Sequence of chain 1.K:
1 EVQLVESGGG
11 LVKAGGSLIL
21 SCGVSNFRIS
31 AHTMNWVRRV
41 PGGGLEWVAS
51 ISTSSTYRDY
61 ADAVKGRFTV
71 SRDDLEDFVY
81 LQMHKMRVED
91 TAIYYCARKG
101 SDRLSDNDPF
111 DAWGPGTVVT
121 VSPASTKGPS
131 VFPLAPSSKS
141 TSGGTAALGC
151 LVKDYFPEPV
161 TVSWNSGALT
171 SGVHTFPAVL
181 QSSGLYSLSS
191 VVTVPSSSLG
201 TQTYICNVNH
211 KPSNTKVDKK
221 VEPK

Sequence of chain 1.J:
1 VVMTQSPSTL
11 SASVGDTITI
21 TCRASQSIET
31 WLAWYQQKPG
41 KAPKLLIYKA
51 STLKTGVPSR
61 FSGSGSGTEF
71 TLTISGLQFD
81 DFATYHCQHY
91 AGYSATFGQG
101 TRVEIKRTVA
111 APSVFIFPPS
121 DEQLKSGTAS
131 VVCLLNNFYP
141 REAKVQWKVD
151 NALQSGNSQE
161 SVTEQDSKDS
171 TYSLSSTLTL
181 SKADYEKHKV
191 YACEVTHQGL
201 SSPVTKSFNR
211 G

Binding-site contacts:
Ligand atom O contacts residue TRP31 of chain 1.J at 3.8 Å.
Ligand atom CE contacts residue SER27 of chain 1.J at 3.9 Å.
Ligand atom CE contacts residue HIS89 of chain 1.J at 3.5 Å.
Ligand atom CG contacts residue TYR93 of chain 1.J at 4.1 Å (hydrophobic).
Ligand atom C contacts residue TYR57 of chain 1.K at 3.8 Å (hydrophobic).
Ligand atom CD1 contacts residue ALA91 of chain 1.J at 3.8 Å (hydrophobic).
Ligand atom C contacts residue TYR57 of chain 1.K at 3.9 Å (hydrophobic).
Ligand atom O contacts residue ASP59 of chain 1.K at 3.6 Å.
Ligand atom CG2 contacts residue ASP106 of chain 1.K at 3.3 Å.
Ligand atom C contacts residue TRP31 of chain 1.J at 3.8 Å (hydrophobic).
Ligand atom O contacts residue GLY92 of chain 1.J at 3.0 Å (h-bond).
Ligand atom O contacts residue TRP31 of chain 1.J at 3.0 Å (h-bond).
Ligand atom CD1 contacts residue GLY92 of chain 1.J at 3.7 Å.
Ligand atom N contacts residue TRP31 of chain 1.J at 3.7 Å.
Ligand atom C contacts residue GLY92 of chain 1.J at 3.9 Å.
Ligand atom SD contacts residue ILE28 of chain 1.J at 4.0 Å.
Ligand atom N contacts residue TYR57 of chain 1.K at 4.1 Å.
Ligand atom CB contacts residue TYR57 of chain 1.K at 3.4 Å (hydrophobic).
Ligand atom O contacts residue ASN107 of chain 1.K at 4.0 Å.
Ligand atom O contacts residue GLU29 of chain 1.J at 4.0 Å.
Ligand atom O contacts residue TYR57 of chain 1.K at 3.8 Å.
Ligand atom CD contacts residue TYR93 of chain 1.J at 4.0 Å (hydrophobic).
Ligand atom N contacts residue ASP59 of chain 1.K at 3.2 Å (salt-bridge).
Ligand atom C contacts residue TRP31 of chain 1.J at 4.1 Å (hydrophobic).
Ligand atom O contacts residue ASN107 of chain 1.K at 3.2 Å.
Ligand atom CA contacts residue GLU29 of chain 1.J at 3.9 Å.
Ligand atom SD contacts residue SER27 of chain 1.J at 3.8 Å.
Ligand atom C contacts residue ASN107 of chain 1.K at 3.9 Å.
Ligand atom CA contacts residue ASN107 of chain 1.K at 3.6 Å.
Ligand atom O contacts residue ALA91 of chain 1.J at 3.8 Å.
Ligand atom O contacts residue TRP31 of chain 1.J at 3.3 Å.
Ligand atom CD2 contacts residue ALA91 of chain 1.J at 3.8 Å (hydrophobic).
Ligand atom CD contacts residue TYR57 of chain 1.K at 4.0 Å (hydrophobic).
Ligand atom CA contacts residue TRP31 of chain 1.J at 3.7 Å (hydrophobic).
Ligand atom CA contacts residue TYR57 of chain 1.K at 3.9 Å (hydrophobic).
Ligand atom CG contacts residue GLU29 of chain 1.J at 4.0 Å.
Ligand atom CB contacts residue ASP59 of chain 1.K at 4.0 Å.
Ligand atom SG contacts residue TYR93 of chain 1.J at 4.0 Å.
Ligand atom O contacts residue TYR57 of chain 1.K at 3.6 Å.
Ligand atom CG contacts residue TYR57 of chain 1.K at 3.7 Å (hydrophobic).

The small molecule below binds the protein below.
Small molecule (SMILES): CSCC[C@@H]1NC(=O)[C@H](CC(=O)O)NC(=O)[C@H](CC(C)C)NC(=O)[C@H](C(C)C)NC(=O)[C@H](Cc2cnc[nH]2)NC(=O)[C@H](CO)NC(=O)[C@@H]2CCCN2C(=O)[C@@H]2CCCN2C(=O)[C@@H](NC(=O)[C@H](C)N)CSSC[C@@H](C(=O)N[C@@H](CC(C)C)C(=O)N[C@@H](C)C(=O)N[C@@H](C)C(=O)N[C@H](C=O)CCC(=O)O)NC(=O)[C@H]([C@@H](C)O)NC(=O)CNC(=O)[C@H](CO)NC(=O)[C@H](CCCN=C(N)N)NC1=O